A small-molecule ligand and the protein it binds are described below.
Small molecule (SMILES): [H]/N=C(\N)c1cc(-c2ccccc2)c(CNC(=O)c2ccc3cc[nH]c3c2)s1

Sequence of chain 1.A:
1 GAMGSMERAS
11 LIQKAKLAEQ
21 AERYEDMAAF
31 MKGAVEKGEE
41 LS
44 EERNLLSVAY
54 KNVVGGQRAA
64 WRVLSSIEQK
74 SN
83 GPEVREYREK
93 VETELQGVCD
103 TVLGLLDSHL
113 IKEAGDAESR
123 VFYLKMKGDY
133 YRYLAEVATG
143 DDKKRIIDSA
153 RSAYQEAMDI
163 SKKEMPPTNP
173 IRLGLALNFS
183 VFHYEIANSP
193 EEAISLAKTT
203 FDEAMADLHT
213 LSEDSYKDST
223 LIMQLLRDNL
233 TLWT

Binding-site contacts:
Ligand atom O11 contacts residue CSO43 of chain 1.A at 4.1 Å.
Ligand atom C16 contacts residue ASP220 of chain 1.A at 4.0 Å.
Ligand atom C23 contacts residue GLU44 of chain 1.A at 3.6 Å.
Ligand atom N03 contacts residue VAL51 of chain 1.A at 3.9 Å.
Ligand atom C14 contacts residue PRO172 of chain 1.A at 4.1 Å (hydrophobic).
Ligand atom C19 contacts residue PRO172 of chain 1.A at 3.7 Å (hydrophobic).
Ligand atom C15 contacts residue PRO172 of chain 1.A at 3.6 Å (hydrophobic).
Ligand atom C04 contacts residue ASN47 of chain 1.A at 4.1 Å.
Ligand atom S21 contacts residue ASN47 of chain 1.A at 3.9 Å.
Ligand atom C13 contacts residue ASN47 of chain 1.A at 4.2 Å.
Ligand atom N01 contacts residue LEU48 of chain 1.A at 3.4 Å.
Ligand atom N01 contacts residue GLU19 of chain 1.A at 2.9 Å (salt-bridge).
Ligand atom O11 contacts residue ASN47 of chain 1.A at 3.8 Å.
Ligand atom C02 contacts residue GLU19 of chain 1.A at 3.7 Å.
Ligand atom C15 contacts residue ILE224 of chain 1.A at 4.2 Å (hydrophobic).
Ligand atom C17 contacts residue PRO172 of chain 1.A at 4.4 Å (hydrophobic).
Ligand atom C20 contacts residue ASP220 of chain 1.A at 3.9 Å.
Ligand atom C08 contacts residue ASN47 of chain 1.A at 3.5 Å.
Ligand atom C05 contacts residue GLU44 of chain 1.A at 4.2 Å.
Ligand atom C07 contacts residue ASN47 of chain 1.A at 3.7 Å.
Ligand atom C27 contacts residue CSO43 of chain 1.A at 4.0 Å.
Ligand atom C27 contacts residue GLU44 of chain 1.A at 3.6 Å.
Ligand atom N09 contacts residue ASN47 of chain 1.A at 3.9 Å.
Ligand atom C26 contacts residue CSO43 of chain 1.A at 3.9 Å.
Ligand atom N03 contacts residue GLU19 of chain 1.A at 3.0 Å (salt-bridge).
Ligand atom C26 contacts residue GLU44 of chain 1.A at 3.9 Å.
Ligand atom C24 contacts residue GLU44 of chain 1.A at 3.7 Å.
Ligand atom N18 contacts residue ILE224 of chain 1.A at 4.2 Å.
Ligand atom C22 contacts residue GLU44 of chain 1.A at 3.9 Å.
Ligand atom C02 contacts residue LEU48 of chain 1.A at 4.4 Å (hydrophobic).
Ligand atom C20 contacts residue PRO172 of chain 1.A at 4.3 Å (hydrophobic).
Ligand atom C16 contacts residue PRO172 of chain 1.A at 3.8 Å (hydrophobic).
Ligand atom C06 contacts residue ASN47 of chain 1.A at 4.2 Å.
Ligand atom C19 contacts residue ASP220 of chain 1.A at 3.5 Å.
Ligand atom C05 contacts residue ASN47 of chain 1.A at 4.3 Å.
Ligand atom C27 contacts residue ASN47 of chain 1.A at 3.9 Å.
Ligand atom C25 contacts residue GLU44 of chain 1.A at 3.8 Å.
Ligand atom C10 contacts residue ASN47 of chain 1.A at 4.0 Å.
Ligand atom C16 contacts residue ILE224 of chain 1.A at 3.1 Å (hydrophobic).
Ligand atom C17 contacts residue ILE224 of chain 1.A at 3.1 Å (hydrophobic).